The protein below binds the small molecule below.
Small molecule (SMILES): CC(=O)N[C@@H]1[C@@H](O)[C@H](O)[C@@H](CO)O[C@H]1O

Binding-site contacts:
Ligand atom N2 contacts residue ASN110 of chain 1.D at 2.9 Å (h-bond).
Ligand atom C1 contacts residue ASN110 of chain 1.D at 1.4 Å.
Ligand atom O5 contacts residue ASN110 of chain 1.D at 2.4 Å (h-bond).
Ligand atom C1 contacts residue THR196 of chain 1.D at 4.4 Å.
Ligand atom C5 contacts residue ASN110 of chain 1.D at 3.7 Å.
Ligand atom C7 contacts residue ASN110 of chain 1.D at 3.9 Å.
Ligand atom C3 contacts residue ASN110 of chain 1.D at 3.8 Å.
Ligand atom C6 contacts residue SER194 of chain 1.D at 3.7 Å.
Ligand atom O5 contacts residue THR196 of chain 1.D at 4.2 Å.
Ligand atom C4 contacts residue SER194 of chain 1.D at 4.5 Å.
Ligand atom C2 contacts residue ASN110 of chain 1.D at 2.5 Å.
Ligand atom O5 contacts residue SER194 of chain 1.D at 4.0 Å.
Ligand atom C5 contacts residue SER194 of chain 1.D at 4.3 Å.
Ligand atom C6 contacts residue ASN110 of chain 1.D at 4.4 Å.
Ligand atom C4 contacts residue ASN110 of chain 1.D at 4.3 Å.

Sequence of chain 1.D:
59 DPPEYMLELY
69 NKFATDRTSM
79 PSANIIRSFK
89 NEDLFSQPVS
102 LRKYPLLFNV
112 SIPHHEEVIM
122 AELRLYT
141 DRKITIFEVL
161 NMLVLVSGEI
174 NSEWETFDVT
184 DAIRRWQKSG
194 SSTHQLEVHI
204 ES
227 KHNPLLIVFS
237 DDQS